Sequence of chain 2.C:
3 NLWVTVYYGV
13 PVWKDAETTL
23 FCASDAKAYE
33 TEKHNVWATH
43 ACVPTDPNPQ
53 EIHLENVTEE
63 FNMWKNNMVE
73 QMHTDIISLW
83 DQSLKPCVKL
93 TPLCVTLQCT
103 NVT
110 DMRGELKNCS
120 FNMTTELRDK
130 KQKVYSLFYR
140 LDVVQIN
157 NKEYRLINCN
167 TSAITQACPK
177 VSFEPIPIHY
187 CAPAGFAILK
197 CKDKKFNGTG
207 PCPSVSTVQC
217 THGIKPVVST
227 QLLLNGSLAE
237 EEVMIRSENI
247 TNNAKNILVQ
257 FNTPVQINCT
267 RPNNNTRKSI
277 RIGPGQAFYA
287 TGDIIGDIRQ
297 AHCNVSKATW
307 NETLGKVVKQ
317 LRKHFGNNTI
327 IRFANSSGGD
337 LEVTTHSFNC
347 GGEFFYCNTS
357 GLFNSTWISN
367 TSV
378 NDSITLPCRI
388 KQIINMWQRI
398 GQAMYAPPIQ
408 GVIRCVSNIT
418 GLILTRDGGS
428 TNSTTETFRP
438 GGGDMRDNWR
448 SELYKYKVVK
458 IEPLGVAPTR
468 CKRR

Binding-site contacts:
Ligand atom O6 contacts residue ARG139 of chain 2.C at 2.9 Å (salt-bridge).
Ligand atom N2 contacts residue ASN103 of chain 2.C at 3.0 Å (h-bond).
Ligand atom C3 contacts residue LYS158 of chain 2.C at 3.8 Å.
Ligand atom C7 contacts residue ASN103 of chain 2.C at 3.6 Å.
Ligand atom C1 contacts residue LYS116 of chain 2.C at 3.7 Å.
Ligand atom O6 contacts residue ARG112 of chain 2.C at 3.8 Å.
Ligand atom C2 contacts residue ASN103 of chain 2.C at 2.5 Å.
Ligand atom C4 contacts residue ASN103 of chain 2.C at 4.2 Å.
Ligand atom C5 contacts residue ASN103 of chain 2.C at 3.6 Å.
Ligand atom C6 contacts residue ARG139 of chain 2.C at 4.1 Å.
Ligand atom C6 contacts residue ARG112 of chain 2.C at 3.5 Å.
Ligand atom C2 contacts residue LYS158 of chain 2.C at 4.4 Å.
Ligand atom O3 contacts residue LYS158 of chain 2.C at 4.0 Å.
Ligand atom N2 contacts residue LYS158 of chain 2.C at 3.8 Å.
Ligand atom O5 contacts residue LYS116 of chain 2.C at 3.8 Å.
Ligand atom O7 contacts residue ASN103 of chain 2.C at 3.8 Å.
Ligand atom C5 contacts residue LYS116 of chain 2.C at 4.0 Å.
Ligand atom O5 contacts residue ASN103 of chain 2.C at 2.4 Å (h-bond).
Ligand atom C3 contacts residue ASN103 of chain 2.C at 3.8 Å.
Ligand atom C1 contacts residue ASN103 of chain 2.C at 1.4 Å.
Ligand atom O6 contacts residue LYS116 of chain 2.C at 4.2 Å.

The small molecule below binds the protein below.
Small molecule (SMILES): CC(=O)N[C@@H]1[C@@H](O)[C@H](O)[C@@H](CO)O[C@H]1O